This protein binds this small molecule.
Small molecule (SMILES): CC(=O)N[C@@H]1[C@@H](O)[C@H](O)[C@@H](CO)O[C@H]1O

Binding-site contacts:
Ligand atom O6 contacts residue SER284 of chain 60.E at 2.9 Å (h-bond).
Ligand atom C6 contacts residue SER284 of chain 60.E at 3.2 Å.
Ligand atom O4 contacts residue ASN318 of chain 60.E at 4.4 Å.
Ligand atom C5 contacts residue SER284 of chain 60.E at 4.5 Å.
Ligand atom O5 contacts residue SER284 of chain 60.E at 4.4 Å.
Ligand atom C6 contacts residue ASN318 of chain 60.E at 3.3 Å.
Ligand atom O6 contacts residue ASN318 of chain 60.E at 3.3 Å.

Sequence of chain 60.E:
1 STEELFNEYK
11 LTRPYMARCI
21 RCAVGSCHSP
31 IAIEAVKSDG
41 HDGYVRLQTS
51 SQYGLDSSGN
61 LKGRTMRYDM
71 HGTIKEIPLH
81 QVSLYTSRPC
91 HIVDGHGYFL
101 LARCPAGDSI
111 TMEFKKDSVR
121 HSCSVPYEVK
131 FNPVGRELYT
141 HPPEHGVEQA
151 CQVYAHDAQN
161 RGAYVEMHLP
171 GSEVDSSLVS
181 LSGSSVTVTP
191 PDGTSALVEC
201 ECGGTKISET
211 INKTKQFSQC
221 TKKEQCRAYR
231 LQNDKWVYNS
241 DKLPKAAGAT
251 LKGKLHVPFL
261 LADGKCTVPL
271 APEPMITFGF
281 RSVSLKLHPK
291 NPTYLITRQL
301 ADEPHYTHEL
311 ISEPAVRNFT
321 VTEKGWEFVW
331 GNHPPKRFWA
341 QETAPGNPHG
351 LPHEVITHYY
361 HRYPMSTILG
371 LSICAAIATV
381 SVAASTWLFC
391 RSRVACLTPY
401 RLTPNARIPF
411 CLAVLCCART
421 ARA